Binding-site contacts:
Ligand atom C3 contacts residue ASN138 of chain 1.A at 3.9 Å.
Ligand atom C7 contacts residue ASN138 of chain 1.A at 3.9 Å.
Ligand atom O7 contacts residue ASN138 of chain 1.A at 4.4 Å.
Ligand atom C5 contacts residue ASN138 of chain 1.A at 3.8 Å.
Ligand atom C2 contacts residue ASN138 of chain 1.A at 2.5 Å.
Ligand atom N2 contacts residue ASN138 of chain 1.A at 2.9 Å (h-bond).
Ligand atom C1 contacts residue ASN138 of chain 1.A at 1.5 Å.
Ligand atom C4 contacts residue ASN138 of chain 1.A at 4.4 Å.
Ligand atom O5 contacts residue ASN138 of chain 1.A at 2.5 Å (h-bond).

Sequence of chain 1.A:
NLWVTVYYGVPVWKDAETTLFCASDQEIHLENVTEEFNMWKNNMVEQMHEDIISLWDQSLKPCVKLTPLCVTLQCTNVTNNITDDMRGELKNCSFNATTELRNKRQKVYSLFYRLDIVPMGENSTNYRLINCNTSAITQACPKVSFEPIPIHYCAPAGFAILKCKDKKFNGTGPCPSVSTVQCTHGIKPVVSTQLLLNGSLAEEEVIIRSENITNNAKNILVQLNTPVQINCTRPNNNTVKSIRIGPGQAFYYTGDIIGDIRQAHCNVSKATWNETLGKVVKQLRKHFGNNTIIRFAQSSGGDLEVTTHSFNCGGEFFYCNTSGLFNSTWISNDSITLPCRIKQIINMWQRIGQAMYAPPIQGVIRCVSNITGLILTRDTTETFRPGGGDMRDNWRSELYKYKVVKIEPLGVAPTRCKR

A protein and the small-molecule ligand that binds it are described below.
Small molecule (SMILES): CC(=O)N[C@@H]1[C@@H](O)[C@H](O)[C@@H](CO)O[C@H]1O